Binding-site contacts:
Ligand atom C3 contacts residue ASN234 of chain 1.E at 3.7 Å.
Ligand atom O6 contacts residue VAL214 of chain 1.E at 4.0 Å.
Ligand atom C7 contacts residue ASN234 of chain 1.E at 3.2 Å.
Ligand atom O5 contacts residue ASN234 of chain 1.E at 2.4 Å (h-bond).
Ligand atom C6 contacts residue VAL214 of chain 1.E at 4.4 Å (hydrophobic).
Ligand atom C1 contacts residue ASN234 of chain 1.E at 1.4 Å.
Ligand atom O7 contacts residue ASN234 of chain 1.E at 3.1 Å (h-bond).
Ligand atom C5 contacts residue ASN234 of chain 1.E at 3.6 Å.
Ligand atom C4 contacts residue ASN234 of chain 1.E at 4.1 Å.
Ligand atom C1 contacts residue ILE278 of chain 1.E at 4.3 Å (hydrophobic).
Ligand atom N2 contacts residue ILE278 of chain 1.E at 3.6 Å.
Ligand atom O7 contacts residue ILE278 of chain 1.E at 4.3 Å.
Ligand atom O5 contacts residue VAL214 of chain 1.E at 4.0 Å.
Ligand atom C8 contacts residue ILE278 of chain 1.E at 3.8 Å (hydrophobic).
Ligand atom N2 contacts residue ASN234 of chain 1.E at 2.8 Å (h-bond).
Ligand atom C2 contacts residue ASN234 of chain 1.E at 2.3 Å.
Ligand atom C7 contacts residue ILE278 of chain 1.E at 3.7 Å (hydrophobic).

The small molecule below binds the protein below.
Small molecule (SMILES): CC(=O)N[C@@H]1[C@@H](O)[C@H](O)[C@@H](CO)O[C@H]1O

Sequence of chain 1.E:
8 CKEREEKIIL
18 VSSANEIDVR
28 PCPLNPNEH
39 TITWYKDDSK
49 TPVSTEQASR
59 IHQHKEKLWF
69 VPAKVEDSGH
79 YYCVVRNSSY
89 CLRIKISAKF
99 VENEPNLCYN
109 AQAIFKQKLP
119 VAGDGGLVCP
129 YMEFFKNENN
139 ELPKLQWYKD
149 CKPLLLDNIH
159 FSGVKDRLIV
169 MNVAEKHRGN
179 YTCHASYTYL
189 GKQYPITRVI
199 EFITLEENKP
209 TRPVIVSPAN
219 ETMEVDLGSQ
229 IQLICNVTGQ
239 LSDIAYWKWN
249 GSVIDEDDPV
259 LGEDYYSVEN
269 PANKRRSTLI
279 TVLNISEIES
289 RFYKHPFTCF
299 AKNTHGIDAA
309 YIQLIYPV